Sequence of chain 1.W:
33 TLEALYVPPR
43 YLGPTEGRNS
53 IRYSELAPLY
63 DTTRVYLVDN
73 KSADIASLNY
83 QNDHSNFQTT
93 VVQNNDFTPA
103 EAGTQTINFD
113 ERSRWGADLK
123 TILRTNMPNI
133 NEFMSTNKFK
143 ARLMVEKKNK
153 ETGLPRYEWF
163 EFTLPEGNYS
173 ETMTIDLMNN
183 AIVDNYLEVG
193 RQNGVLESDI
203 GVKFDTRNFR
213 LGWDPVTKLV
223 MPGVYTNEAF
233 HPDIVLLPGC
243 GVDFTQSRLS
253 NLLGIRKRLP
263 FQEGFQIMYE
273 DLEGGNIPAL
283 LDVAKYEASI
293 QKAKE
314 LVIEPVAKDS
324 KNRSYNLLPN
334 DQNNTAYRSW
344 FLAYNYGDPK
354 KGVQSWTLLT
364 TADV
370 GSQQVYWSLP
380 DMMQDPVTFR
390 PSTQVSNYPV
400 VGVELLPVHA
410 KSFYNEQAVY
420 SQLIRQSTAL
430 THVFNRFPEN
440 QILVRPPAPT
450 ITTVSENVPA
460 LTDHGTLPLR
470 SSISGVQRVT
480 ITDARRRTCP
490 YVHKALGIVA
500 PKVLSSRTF

This small molecule binds to this protein.
Small molecule (SMILES): CC(C)[C@H](NC(=O)[C@@H]1CCCN1C(=O)[C@H](CC(N)=O)NC(=O)[C@@H](N)Cc1ccccc1)C(=O)N[C@@H](Cc1ccc(O)cc1)C(=O)N1CCC[C@H]1C(=O)N[C@H](C=O)Cc1ccc(O)cc1

Binding-site contacts:
Ligand atom O contacts residue ARG193 of chain 42.W at 2.8 Å (salt-bridge).
Ligand atom O contacts residue ARG435 of chain 42.W at 3.5 Å (salt-bridge).
Ligand atom CZ contacts residue THR219 of chain 1.W at 3.2 Å.
Ligand atom CE1 contacts residue VAL432 of chain 42.W at 3.8 Å (hydrophobic).
Ligand atom CG1 contacts residue PHE436 of chain 42.W at 3.4 Å (hydrophobic).
Ligand atom CB contacts residue ARG435 of chain 42.W at 3.7 Å.
Ligand atom CD1 contacts residue GLU289 of chain 1.W at 3.0 Å.
Ligand atom CZ contacts residue HIS431 of chain 42.W at 3.4 Å.
Ligand atom CE2 contacts residue MET223 of chain 1.W at 3.5 Å (hydrophobic).
Ligand atom CE1 contacts residue HIS431 of chain 42.W at 3.0 Å.
Ligand atom CE2 contacts residue ARG193 of chain 42.W at 3.8 Å.
Ligand atom CG contacts residue TYR288 of chain 1.W at 3.4 Å (hydrophobic).
Ligand atom CG contacts residue GLU289 of chain 1.W at 3.6 Å.
Ligand atom ND2 contacts residue TYR188 of chain 42.W at 3.5 Å (h-bond).
Ligand atom CG1 contacts residue ARG435 of chain 42.W at 3.8 Å.
Ligand atom CE1 contacts residue MET223 of chain 1.W at 3.3 Å (hydrophobic).
Ligand atom CD1 contacts residue ARG193 of chain 42.W at 3.7 Å.
Ligand atom CG contacts residue GLU199 of chain 42.W at 3.6 Å.
Ligand atom CE1 contacts residue THR219 of chain 1.W at 3.9 Å.
Ligand atom CB contacts residue LEU189 of chain 42.W at 3.8 Å (hydrophobic).
Ligand atom CG2 contacts residue LEU189 of chain 42.W at 2.8 Å (hydrophobic).
Ligand atom OH contacts residue MET223 of chain 1.W at 2.2 Å (h-bond).
Ligand atom CE1 contacts residue GLU289 of chain 1.W at 3.6 Å.
Ligand atom CD2 contacts residue MET223 of chain 1.W at 3.7 Å (hydrophobic).
Ligand atom CE1 contacts residue ARG193 of chain 42.W at 3.1 Å.
Ligand atom CG contacts residue HIS431 of chain 42.W at 3.8 Å.
Ligand atom CZ contacts residue MET223 of chain 1.W at 2.9 Å (hydrophobic).
Ligand atom ND2 contacts residue GLU199 of chain 42.W at 2.9 Å (salt-bridge).
Ligand atom N contacts residue ARG193 of chain 42.W at 3.8 Å.
Ligand atom CZ contacts residue ARG193 of chain 42.W at 3.1 Å.
Ligand atom CD contacts residue HIS431 of chain 42.W at 3.8 Å.
Ligand atom CB contacts residue GLU289 of chain 1.W at 3.8 Å.
Ligand atom CD1 contacts residue HIS431 of chain 42.W at 3.3 Å.
Ligand atom OH contacts residue THR430 of chain 42.W at 3.4 Å.
Ligand atom OD1 contacts residue GLU199 of chain 42.W at 3.4 Å (salt-bridge).
Ligand atom CA contacts residue ARG193 of chain 42.W at 3.8 Å.
Ligand atom OH contacts residue HIS431 of chain 42.W at 2.9 Å (h-bond).
Ligand atom CG2 contacts residue TYR188 of chain 42.W at 3.9 Å (hydrophobic).
Ligand atom OH contacts residue LEU283 of chain 1.W at 3.8 Å.
Ligand atom C contacts residue ARG193 of chain 42.W at 3.3 Å.

Sequence of chain 42.W:
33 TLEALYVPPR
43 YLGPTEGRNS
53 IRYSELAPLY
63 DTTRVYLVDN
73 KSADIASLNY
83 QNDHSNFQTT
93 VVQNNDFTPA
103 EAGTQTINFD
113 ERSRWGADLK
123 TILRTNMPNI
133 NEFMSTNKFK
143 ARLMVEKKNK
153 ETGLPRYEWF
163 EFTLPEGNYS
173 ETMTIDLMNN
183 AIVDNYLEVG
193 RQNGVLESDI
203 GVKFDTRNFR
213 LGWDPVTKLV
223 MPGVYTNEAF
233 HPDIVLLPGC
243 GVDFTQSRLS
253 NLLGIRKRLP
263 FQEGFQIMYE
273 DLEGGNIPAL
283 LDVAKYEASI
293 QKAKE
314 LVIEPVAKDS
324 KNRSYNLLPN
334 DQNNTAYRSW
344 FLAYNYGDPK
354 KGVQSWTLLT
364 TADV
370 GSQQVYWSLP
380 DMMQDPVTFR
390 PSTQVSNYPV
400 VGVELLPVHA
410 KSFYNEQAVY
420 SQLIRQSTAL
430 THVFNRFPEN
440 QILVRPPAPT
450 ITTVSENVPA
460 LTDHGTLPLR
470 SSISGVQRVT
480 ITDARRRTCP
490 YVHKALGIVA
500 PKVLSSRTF